A small-molecule ligand and the protein it binds are described below.
Small molecule (SMILES): Nc1ccccc1O

Binding-site contacts:
Ligand atom C4 contacts residue PRO15 of chain 1.C at 4.3 Å (hydrophobic).
Ligand atom N contacts residue GOL1 of chain 1.H at 3.2 Å.
Ligand atom C3 contacts residue HIS196 of chain 1.C at 4.3 Å.
Ligand atom C5 contacts residue PRO15 of chain 1.C at 4.5 Å (hydrophobic).
Ligand atom C2 contacts residue HIS14 of chain 1.C at 4.0 Å.
Ligand atom C2 contacts residue ZN1 of chain 1.I at 3.5 Å.
Ligand atom C1 contacts residue HIS14 of chain 1.C at 3.9 Å.
Ligand atom C1 contacts residue ZN1 of chain 1.I at 3.5 Å.
Ligand atom C2 contacts residue HIS196 of chain 1.C at 3.9 Å.
Ligand atom C5 contacts residue ILE281 of chain 1.C at 4.2 Å (hydrophobic).
Ligand atom C5 contacts residue VAL280 of chain 1.C at 4.1 Å (hydrophobic).
Ligand atom O contacts residue HIS14 of chain 1.C at 3.1 Å (h-bond).
Ligand atom C6 contacts residue PRO16 of chain 1.C at 3.7 Å (hydrophobic).
Ligand atom C6 contacts residue PHE87 of chain 1.C at 3.7 Å (hydrophobic).
Ligand atom O contacts residue HIS196 of chain 1.C at 3.5 Å (h-bond).
Ligand atom C3 contacts residue THR193 of chain 1.C at 4.2 Å.
Ligand atom O contacts residue GLU252 of chain 1.C at 3.4 Å (salt-bridge).
Ligand atom O contacts residue THR193 of chain 1.C at 3.0 Å (h-bond).
Ligand atom N contacts residue HIS14 of chain 1.C at 3.1 Å (h-bond).
Ligand atom N contacts residue HIS63 of chain 1.C at 3.7 Å.
Ligand atom C4 contacts residue THR283 of chain 1.C at 3.5 Å.
Ligand atom C5 contacts residue PHE87 of chain 1.C at 4.0 Å (hydrophobic).
Ligand atom C4 contacts residue VAL280 of chain 1.C at 3.8 Å (hydrophobic).
Ligand atom N contacts residue ZN1 of chain 1.I at 2.6 Å.
Ligand atom C1 contacts residue GOL1 of chain 1.H at 4.0 Å.
Ligand atom C6 contacts residue GOL1 of chain 1.H at 4.2 Å.
Ligand atom C3 contacts residue THR283 of chain 1.C at 3.3 Å.
Ligand atom O contacts residue ZN1 of chain 1.I at 2.6 Å.
Ligand atom C1 contacts residue PRO15 of chain 1.C at 4.5 Å (hydrophobic).
Ligand atom C2 contacts residue THR193 of chain 1.C at 4.0 Å.
Ligand atom C6 contacts residue PRO15 of chain 1.C at 4.4 Å (hydrophobic).
Ligand atom C6 contacts residue HIS17 of chain 1.C at 4.5 Å.
Ligand atom C5 contacts residue HIS17 of chain 1.C at 3.8 Å.
Ligand atom C5 contacts residue PRO16 of chain 1.C at 4.3 Å (hydrophobic).
Ligand atom C1 contacts residue PRO16 of chain 1.C at 4.3 Å (hydrophobic).
Ligand atom C4 contacts residue ILE281 of chain 1.C at 4.2 Å (hydrophobic).

Sequence of chain 1.C:
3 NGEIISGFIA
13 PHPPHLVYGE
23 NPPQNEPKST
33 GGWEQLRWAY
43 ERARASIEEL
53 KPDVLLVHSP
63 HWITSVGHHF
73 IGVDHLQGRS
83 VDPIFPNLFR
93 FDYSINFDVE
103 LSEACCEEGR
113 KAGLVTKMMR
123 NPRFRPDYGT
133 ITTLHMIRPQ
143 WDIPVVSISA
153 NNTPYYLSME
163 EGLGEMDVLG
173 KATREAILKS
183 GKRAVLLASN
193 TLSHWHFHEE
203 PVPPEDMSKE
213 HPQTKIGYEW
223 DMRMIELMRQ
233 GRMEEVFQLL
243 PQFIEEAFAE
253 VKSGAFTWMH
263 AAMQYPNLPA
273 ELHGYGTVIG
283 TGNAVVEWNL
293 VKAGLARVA